Sequence of chain 2.A:
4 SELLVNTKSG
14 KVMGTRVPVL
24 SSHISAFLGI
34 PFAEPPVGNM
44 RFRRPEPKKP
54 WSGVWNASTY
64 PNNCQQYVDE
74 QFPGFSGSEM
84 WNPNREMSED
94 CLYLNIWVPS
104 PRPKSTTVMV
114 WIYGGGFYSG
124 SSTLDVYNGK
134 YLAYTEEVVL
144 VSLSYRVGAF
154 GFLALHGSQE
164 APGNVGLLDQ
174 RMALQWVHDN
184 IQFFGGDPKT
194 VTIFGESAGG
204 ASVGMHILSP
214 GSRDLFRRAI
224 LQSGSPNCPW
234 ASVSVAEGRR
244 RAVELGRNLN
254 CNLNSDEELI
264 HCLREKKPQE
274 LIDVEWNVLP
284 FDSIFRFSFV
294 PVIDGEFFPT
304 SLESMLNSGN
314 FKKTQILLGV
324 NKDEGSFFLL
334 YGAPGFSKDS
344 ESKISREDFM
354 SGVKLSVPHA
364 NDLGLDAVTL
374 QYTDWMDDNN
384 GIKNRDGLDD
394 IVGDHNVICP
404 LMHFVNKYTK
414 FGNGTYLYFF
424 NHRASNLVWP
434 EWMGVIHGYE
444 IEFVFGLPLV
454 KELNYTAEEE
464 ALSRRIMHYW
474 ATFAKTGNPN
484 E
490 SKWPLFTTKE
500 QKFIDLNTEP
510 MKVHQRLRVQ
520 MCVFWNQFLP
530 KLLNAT

This protein binds this small molecule.
Small molecule (SMILES): CC(=O)OCC[N+](C)(C)C

Binding-site contacts:
Ligand atom C6 contacts residue HIS440 of chain 2.A at 3.6 Å.
Ligand atom C5 contacts residue ALA201 of chain 2.A at 3.6 Å (hydrophobic).
Ligand atom C8 contacts residue PHE330 of chain 2.A at 3.7 Å (hydrophobic).
Ligand atom C5 contacts residue TRP233 of chain 2.A at 4.4 Å (hydrophobic).
Ligand atom C3 contacts residue SER200 of chain 2.A at 3.4 Å.
Ligand atom O7 contacts residue ALA201 of chain 2.A at 2.9 Å (h-bond).
Ligand atom O4 contacts residue HIS440 of chain 2.A at 2.6 Å (h-bond).
Ligand atom O4 contacts residue PHE331 of chain 2.A at 4.2 Å.
Ligand atom C5 contacts residue GLY119 of chain 2.A at 3.7 Å.
Ligand atom C2 contacts residue HIS440 of chain 2.A at 2.8 Å.
Ligand atom C6 contacts residue PHE290 of chain 2.A at 4.0 Å (hydrophobic).
Ligand atom C9 contacts residue GLY441 of chain 2.A at 4.1 Å.
Ligand atom O7 contacts residue GLY118 of chain 2.A at 3.0 Å (h-bond).
Ligand atom C9 contacts residue HIS440 of chain 2.A at 4.2 Å.
Ligand atom C8 contacts residue HIS440 of chain 2.A at 4.3 Å.
Ligand atom C6 contacts residue ALA201 of chain 2.A at 4.4 Å (hydrophobic).
Ligand atom C5 contacts residue GLY118 of chain 2.A at 4.2 Å.
Ligand atom O7 contacts residue GLY117 of chain 2.A at 4.0 Å.
Ligand atom C5 contacts residue SER200 of chain 2.A at 1.5 Å.
Ligand atom C6 contacts residue PHE331 of chain 2.A at 4.4 Å (hydrophobic).
Ligand atom O7 contacts residue SER200 of chain 2.A at 2.3 Å (h-bond).
Ligand atom C3 contacts residue HIS440 of chain 2.A at 3.1 Å.
Ligand atom C3 contacts residue GLY118 of chain 2.A at 4.0 Å.
Ligand atom O7 contacts residue GLY119 of chain 2.A at 2.7 Å (h-bond).
Ligand atom C6 contacts residue GLY119 of chain 2.A at 3.8 Å.
Ligand atom O4 contacts residue GLY119 of chain 2.A at 4.2 Å.
Ligand atom C3 contacts residue GLU199 of chain 2.A at 4.0 Å.
Ligand atom C2 contacts residue PHE331 of chain 2.A at 4.4 Å (hydrophobic).
Ligand atom C5 contacts residue HIS440 of chain 2.A at 3.0 Å.
Ligand atom O4 contacts residue GLY118 of chain 2.A at 4.3 Å.
Ligand atom O7 contacts residue TRP233 of chain 2.A at 4.5 Å.
Ligand atom C6 contacts residue PHE288 of chain 2.A at 3.5 Å (hydrophobic).
Ligand atom C6 contacts residue SER200 of chain 2.A at 2.4 Å.
Ligand atom O4 contacts residue SER200 of chain 2.A at 2.5 Å (h-bond).
Ligand atom C6 contacts residue TRP233 of chain 2.A at 3.9 Å (hydrophobic).
Ligand atom C9 contacts residue GLU199 of chain 2.A at 4.3 Å.
Ligand atom N1 contacts residue HIS440 of chain 2.A at 4.0 Å.
Ligand atom C9 contacts residue TRP84 of chain 2.A at 4.1 Å (hydrophobic).
Ligand atom O7 contacts residue HIS440 of chain 2.A at 4.3 Å.